This small molecule binds to this protein.
Small molecule (SMILES): Cc1cc(N2CCNCC2)nc2ccccc12

Binding-site contacts:
Ligand atom C22 contacts residue PHE171 of chain 1.B at 3.6 Å (hydrophobic).
Ligand atom C28 contacts residue SER181 of chain 1.B at 3.9 Å.
Ligand atom C10 contacts residue TYR275 of chain 1.B at 4.1 Å (hydrophobic).
Ligand atom C15 contacts residue VAL95 of chain 1.B at 3.8 Å (hydrophobic).
Ligand atom C13 contacts residue ASP91 of chain 1.B at 2.9 Å.
Ligand atom N11 contacts residue PHE248 of chain 1.B at 4.0 Å.
Ligand atom C4 contacts residue PHE249 of chain 1.B at 3.9 Å (hydrophobic).
Ligand atom C28 contacts residue TYR177 of chain 1.B at 3.7 Å (hydrophobic).
Ligand atom C5 contacts residue VAL92 of chain 1.B at 4.1 Å (hydrophobic).
Ligand atom C11 contacts residue PHE248 of chain 1.B at 4.0 Å (hydrophobic).
Ligand atom C6 contacts residue VAL92 of chain 1.B at 4.1 Å (hydrophobic).
Ligand atom C11 contacts residue VAL92 of chain 1.B at 3.9 Å (hydrophobic).
Ligand atom N12 contacts residue ASN271 of chain 1.B at 3.2 Å (h-bond).
Ligand atom C24 contacts residue ASN252 of chain 1.B at 3.9 Å.
Ligand atom C10 contacts residue ASN271 of chain 1.B at 3.0 Å.
Ligand atom N12 contacts residue ASP91 of chain 1.B at 2.6 Å (salt-bridge).
Ligand atom C20 contacts residue SER182 of chain 1.B at 4.0 Å.
Ligand atom C24 contacts residue PHE171 of chain 1.B at 3.5 Å (hydrophobic).
Ligand atom N10 contacts residue PHE248 of chain 1.B at 4.1 Å.
Ligand atom C26 contacts residue ASN252 of chain 1.B at 3.4 Å.
Ligand atom C10 contacts residue PHE248 of chain 1.B at 3.8 Å (hydrophobic).
Ligand atom C28 contacts residue ALA178 of chain 1.B at 3.7 Å (hydrophobic).
Ligand atom C8 contacts residue ASP91 of chain 1.B at 3.9 Å.
Ligand atom C5 contacts residue PHE249 of chain 1.B at 3.6 Å (hydrophobic).
Ligand atom C10 contacts residue ASP91 of chain 1.B at 3.4 Å.
Ligand atom N11 contacts residue PHE171 of chain 1.B at 3.6 Å.
Ligand atom C4 contacts residue VAL92 of chain 1.B at 3.6 Å (hydrophobic).
Ligand atom C26 contacts residue TYR177 of chain 1.B at 4.0 Å (hydrophobic).
Ligand atom C20 contacts residue ASN252 of chain 1.B at 4.0 Å.
Ligand atom C20 contacts residue SER181 of chain 1.B at 3.4 Å.
Ligand atom C13 contacts residue VAL95 of chain 1.B at 3.9 Å (hydrophobic).
Ligand atom C8 contacts residue PHE248 of chain 1.B at 4.0 Å (hydrophobic).
Ligand atom C6 contacts residue SER181 of chain 1.B at 3.6 Å.
Ligand atom C13 contacts residue TRP245 of chain 1.B at 3.5 Å (hydrophobic).
Ligand atom C13 contacts residue ASN271 of chain 1.B at 3.8 Å.
Ligand atom C15 contacts residue ASP91 of chain 1.B at 3.2 Å.
Ligand atom N12 contacts residue TYR275 of chain 1.B at 3.5 Å (h-bond).
Ligand atom C6 contacts residue PHE249 of chain 1.B at 3.6 Å (hydrophobic).
Ligand atom C6 contacts residue SER185 of chain 1.B at 3.8 Å.
Ligand atom C28 contacts residue ASN252 of chain 1.B at 3.4 Å.

Sequence of chain 1.B:
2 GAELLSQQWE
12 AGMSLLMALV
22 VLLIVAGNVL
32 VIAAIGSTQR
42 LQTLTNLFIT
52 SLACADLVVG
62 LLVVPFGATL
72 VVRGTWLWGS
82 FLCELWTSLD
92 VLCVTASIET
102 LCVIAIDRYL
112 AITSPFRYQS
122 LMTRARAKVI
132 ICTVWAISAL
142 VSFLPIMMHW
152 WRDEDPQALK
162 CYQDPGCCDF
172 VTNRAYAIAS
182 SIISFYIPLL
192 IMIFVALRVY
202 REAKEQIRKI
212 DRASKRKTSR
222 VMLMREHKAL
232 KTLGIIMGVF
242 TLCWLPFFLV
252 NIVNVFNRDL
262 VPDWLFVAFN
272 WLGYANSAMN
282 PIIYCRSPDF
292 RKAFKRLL